Binding-site contacts:
Ligand atom C1 contacts residue ASN279 of chain 1.A at 1.5 Å.
Ligand atom O5 contacts residue ASN279 of chain 1.A at 2.4 Å (h-bond).
Ligand atom O7 contacts residue ASN280 of chain 1.A at 4.3 Å.
Ligand atom O7 contacts residue ASN279 of chain 1.A at 4.3 Å.
Ligand atom C2 contacts residue ASN279 of chain 1.A at 2.6 Å.
Ligand atom C7 contacts residue ILE300 of chain 1.A at 4.0 Å (hydrophobic).
Ligand atom C8 contacts residue ILE300 of chain 1.A at 3.7 Å (hydrophobic).
Ligand atom O7 contacts residue ILE300 of chain 1.A at 4.3 Å.
Ligand atom C3 contacts residue ASN279 of chain 1.A at 4.0 Å.
Ligand atom C5 contacts residue ASN279 of chain 1.A at 3.8 Å.
Ligand atom N2 contacts residue ILE300 of chain 1.A at 4.0 Å.
Ligand atom N2 contacts residue ASN279 of chain 1.A at 3.1 Å (h-bond).
Ligand atom C7 contacts residue ASN279 of chain 1.A at 4.0 Å.
Ligand atom C4 contacts residue ASN279 of chain 1.A at 4.4 Å.

Sequence of chain 1.A:
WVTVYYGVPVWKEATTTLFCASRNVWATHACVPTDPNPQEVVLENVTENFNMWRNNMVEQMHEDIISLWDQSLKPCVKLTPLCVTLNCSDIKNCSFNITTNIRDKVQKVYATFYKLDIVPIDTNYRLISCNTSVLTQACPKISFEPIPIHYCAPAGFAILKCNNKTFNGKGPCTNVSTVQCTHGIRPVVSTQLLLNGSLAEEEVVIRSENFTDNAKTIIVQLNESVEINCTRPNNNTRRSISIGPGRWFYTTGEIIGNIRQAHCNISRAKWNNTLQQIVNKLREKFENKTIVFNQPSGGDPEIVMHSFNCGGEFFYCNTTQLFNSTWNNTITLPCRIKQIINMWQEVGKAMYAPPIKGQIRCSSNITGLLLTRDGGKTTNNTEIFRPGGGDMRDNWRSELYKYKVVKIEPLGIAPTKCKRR

The small molecule below binds the protein below.
Small molecule (SMILES): CC(=O)N[C@@H]1[C@@H](O)[C@H](O)[C@@H](CO)O[C@H]1O